Sequence of chain 1.K:
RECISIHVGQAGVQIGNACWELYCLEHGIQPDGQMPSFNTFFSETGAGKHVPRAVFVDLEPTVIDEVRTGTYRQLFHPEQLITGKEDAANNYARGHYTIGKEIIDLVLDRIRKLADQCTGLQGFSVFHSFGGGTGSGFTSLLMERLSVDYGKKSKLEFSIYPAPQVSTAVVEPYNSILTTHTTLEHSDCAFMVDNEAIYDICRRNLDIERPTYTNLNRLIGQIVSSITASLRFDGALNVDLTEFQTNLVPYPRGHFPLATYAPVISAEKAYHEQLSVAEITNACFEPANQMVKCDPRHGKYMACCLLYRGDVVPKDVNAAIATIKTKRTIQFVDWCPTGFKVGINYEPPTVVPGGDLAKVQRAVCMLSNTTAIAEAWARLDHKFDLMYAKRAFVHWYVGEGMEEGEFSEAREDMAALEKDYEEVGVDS

Sequence of chain 1.F:
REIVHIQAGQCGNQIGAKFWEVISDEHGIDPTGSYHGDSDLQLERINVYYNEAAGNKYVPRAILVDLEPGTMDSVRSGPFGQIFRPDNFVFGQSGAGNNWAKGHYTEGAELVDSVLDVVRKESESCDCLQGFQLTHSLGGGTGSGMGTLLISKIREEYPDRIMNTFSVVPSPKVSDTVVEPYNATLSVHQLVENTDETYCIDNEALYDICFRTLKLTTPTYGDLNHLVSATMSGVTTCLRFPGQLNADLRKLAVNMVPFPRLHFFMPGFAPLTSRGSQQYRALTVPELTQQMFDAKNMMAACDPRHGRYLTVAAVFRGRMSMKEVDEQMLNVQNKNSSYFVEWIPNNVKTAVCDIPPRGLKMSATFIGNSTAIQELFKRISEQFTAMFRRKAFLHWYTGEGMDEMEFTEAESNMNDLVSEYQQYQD

This protein binds this small molecule.
Small molecule (SMILES): Nc1nc2c(ncn2[C@@H]2O[C@H](CO[P](=O)(O)C[P](=O)(O)OP(=O)(O)O)[C@@H](O)[C@H]2O)c(=O)[nH]1

Binding-site contacts:
Ligand atom PG contacts residue ASN98 of chain 1.F at 3.1 Å.
Ligand atom O2A contacts residue CYS11 of chain 1.F at 3.2 Å (h-bond).
Ligand atom O1A contacts residue CYS11 of chain 1.F at 2.7 Å (h-bond).
Ligand atom O2B contacts residue GLY9 of chain 1.F at 3.4 Å.
Ligand atom O2B contacts residue GLN10 of chain 1.F at 2.5 Å (h-bond).
Ligand atom O1G contacts residue ALA96 of chain 1.F at 2.9 Å.
Ligand atom O3G contacts residue GLY141 of chain 1.F at 3.5 Å.
Ligand atom PB contacts residue THR142 of chain 1.F at 3.1 Å.
Ligand atom O2G contacts residue MG1 of chain 1.DA at 2.5 Å.
Ligand atom C3' contacts residue GLU180 of chain 1.F at 3.3 Å.
Ligand atom O1G contacts residue THR142 of chain 1.F at 3.0 Å.
Ligand atom N9 contacts residue CYS11 of chain 1.F at 3.4 Å.
Ligand atom O3' contacts residue GLU180 of chain 1.F at 2.6 Å (salt-bridge).
Ligand atom N1 contacts residue ASN225 of chain 1.F at 3.0 Å (h-bond).
Ligand atom C2 contacts residue ASN203 of chain 1.F at 3.4 Å.
Ligand atom O1B contacts residue GLY9 of chain 1.F at 2.6 Å.
Ligand atom O1B contacts residue GLY143 of chain 1.F at 2.6 Å (h-bond).
Ligand atom N3 contacts residue ASN203 of chain 1.F at 3.1 Å (h-bond).
Ligand atom PB contacts residue GLY9 of chain 1.F at 3.4 Å.
Ligand atom C2' contacts residue ASP176 of chain 1.F at 3.4 Å.
Ligand atom O6 contacts residue ASN225 of chain 1.F at 3.5 Å (h-bond).
Ligand atom O1A contacts residue GLN10 of chain 1.F at 3.0 Å (h-bond).
Ligand atom C8 contacts residue CYS11 of chain 1.F at 3.4 Å (hydrophobic).
Ligand atom O2A contacts residue GLN10 of chain 1.F at 2.8 Å.
Ligand atom N2 contacts residue ASN203 of chain 1.F at 2.4 Å (h-bond).
Ligand atom O3G contacts residue GLY97 of chain 1.F at 3.0 Å.
Ligand atom O2B contacts residue MG1 of chain 1.DA at 2.4 Å.
Ligand atom O1G contacts residue GLY97 of chain 1.F at 3.3 Å (h-bond).
Ligand atom N1 contacts residue TYR221 of chain 1.F at 3.2 Å.
Ligand atom N7 contacts residue CYS11 of chain 1.F at 3.4 Å.
Ligand atom N2 contacts residue ASN225 of chain 1.F at 3.0 Å (h-bond).
Ligand atom C4' contacts residue SER137 of chain 1.F at 3.1 Å.
Ligand atom PB contacts residue GLN10 of chain 1.F at 3.4 Å.
Ligand atom C4 contacts residue CYS11 of chain 1.F at 3.5 Å (hydrophobic).
Ligand atom O4' contacts residue SER137 of chain 1.F at 3.3 Å.
Ligand atom O2' contacts residue ASP176 of chain 1.F at 3.0 Å (salt-bridge).
Ligand atom O6 contacts residue GLN14 of chain 1.F at 3.3 Å (h-bond).
Ligand atom O3B contacts residue THR142 of chain 1.F at 2.9 Å (h-bond).
Ligand atom O3G contacts residue ASN98 of chain 1.F at 1.8 Å (h-bond).
Ligand atom O1B contacts residue THR142 of chain 1.F at 2.4 Å (h-bond).